Sequence of chain 1.A:
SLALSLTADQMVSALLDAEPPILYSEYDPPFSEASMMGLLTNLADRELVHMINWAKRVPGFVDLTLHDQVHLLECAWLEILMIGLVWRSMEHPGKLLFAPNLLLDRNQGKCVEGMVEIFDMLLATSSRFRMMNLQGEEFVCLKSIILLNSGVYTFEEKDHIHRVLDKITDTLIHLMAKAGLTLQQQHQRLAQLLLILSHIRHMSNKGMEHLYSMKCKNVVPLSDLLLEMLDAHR

A protein and the small-molecule ligand that binds it are described below.
Small molecule (SMILES): Cn1c(N)nc2cc(-c3ccccc3)cnc21

Binding-site contacts:
Ligand atom C09 contacts residue ALA53 of chain 1.A at 3.6 Å (hydrophobic).
Ligand atom C14 contacts residue GLU56 of chain 1.A at 3.2 Å.
Ligand atom C13 contacts residue MET91 of chain 1.A at 4.4 Å (hydrophobic).
Ligand atom C02 contacts residue HIS227 of chain 1.A at 4.3 Å.
Ligand atom C13 contacts residue LEU90 of chain 1.A at 3.1 Å (hydrophobic).
Ligand atom C09 contacts residue LEU87 of chain 1.A at 4.5 Å (hydrophobic).
Ligand atom C02 contacts residue MET124 of chain 1.A at 3.8 Å (hydrophobic).
Ligand atom C11 contacts residue PHE107 of chain 1.A at 4.4 Å (hydrophobic).
Ligand atom C15 contacts residue PHE107 of chain 1.A at 4.3 Å (hydrophobic).
Ligand atom C14 contacts residue ARG97 of chain 1.A at 3.2 Å.
Ligand atom C12 contacts residue LEU90 of chain 1.A at 3.9 Å (hydrophobic).
Ligand atom C07 contacts residue LEU228 of chain 1.A at 3.5 Å (hydrophobic).
Ligand atom C17 contacts residue PHE107 of chain 1.A at 4.2 Å (hydrophobic).
Ligand atom C13 contacts residue GLU56 of chain 1.A at 4.3 Å.
Ligand atom C16 contacts residue PHE107 of chain 1.A at 4.2 Å (hydrophobic).
Ligand atom C07 contacts residue MET46 of chain 1.A at 4.0 Å (hydrophobic).
Ligand atom N01 contacts residue GLY224 of chain 1.A at 4.2 Å.
Ligand atom N01 contacts residue ILE127 of chain 1.A at 4.1 Å.
Ligand atom C14 contacts residue LEU90 of chain 1.A at 3.9 Å (hydrophobic).
Ligand atom C12 contacts residue LEU94 of chain 1.A at 4.0 Å (hydrophobic).
Ligand atom C16 contacts residue GLU56 of chain 1.A at 4.0 Å.
Ligand atom C15 contacts residue LEU52 of chain 1.A at 4.0 Å (hydrophobic).
Ligand atom N01 contacts residue MET124 of chain 1.A at 3.4 Å.
Ligand atom C13 contacts residue ARG97 of chain 1.A at 4.1 Å.
Ligand atom C13 contacts residue LEU94 of chain 1.A at 3.5 Å (hydrophobic).
Ligand atom C16 contacts residue LEU49 of chain 1.A at 4.2 Å (hydrophobic).
Ligand atom C07 contacts residue GLY224 of chain 1.A at 4.4 Å.
Ligand atom C15 contacts residue ARG97 of chain 1.A at 3.9 Å.
Ligand atom C14 contacts residue LEU94 of chain 1.A at 4.2 Å (hydrophobic).
Ligand atom C15 contacts residue GLU56 of chain 1.A at 3.0 Å.
Ligand atom N01 contacts residue HIS227 of chain 1.A at 2.9 Å (h-bond).
Ligand atom C09 contacts residue LEU49 of chain 1.A at 4.4 Å (hydrophobic).
Ligand atom N08 contacts residue ALA53 of chain 1.A at 4.3 Å.
Ligand atom C16 contacts residue ALA53 of chain 1.A at 4.0 Å (hydrophobic).
Ligand atom N03 contacts residue MET124 of chain 1.A at 4.0 Å.